This small molecule binds to this protein.
Small molecule (SMILES): CC(=O)N[C@@H]1[C@@H](O)[C@H](O)[C@@H](CO)O[C@H]1O

Sequence of chain 1.A:
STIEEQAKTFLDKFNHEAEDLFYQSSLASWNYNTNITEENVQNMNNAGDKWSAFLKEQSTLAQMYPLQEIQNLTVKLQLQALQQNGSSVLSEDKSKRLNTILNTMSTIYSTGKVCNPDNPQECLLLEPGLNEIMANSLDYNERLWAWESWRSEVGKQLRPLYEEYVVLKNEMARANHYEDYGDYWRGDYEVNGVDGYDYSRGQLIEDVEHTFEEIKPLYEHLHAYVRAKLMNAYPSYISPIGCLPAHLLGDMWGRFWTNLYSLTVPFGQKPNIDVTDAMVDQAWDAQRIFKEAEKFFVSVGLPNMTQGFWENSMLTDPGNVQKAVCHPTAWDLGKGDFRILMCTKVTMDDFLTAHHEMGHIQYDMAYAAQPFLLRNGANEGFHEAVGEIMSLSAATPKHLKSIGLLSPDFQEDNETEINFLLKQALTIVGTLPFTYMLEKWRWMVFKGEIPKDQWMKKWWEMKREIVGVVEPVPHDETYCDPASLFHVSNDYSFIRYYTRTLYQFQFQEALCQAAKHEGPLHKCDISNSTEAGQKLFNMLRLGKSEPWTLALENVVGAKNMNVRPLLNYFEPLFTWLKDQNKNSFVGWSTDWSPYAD

Binding-site contacts:
Ligand atom C5 contacts residue THR37 of chain 1.A at 4.3 Å.
Ligand atom O5 contacts residue GLU39 of chain 1.A at 4.2 Å.
Ligand atom C6 contacts residue THR37 of chain 1.A at 4.1 Å.
Ligand atom C3 contacts residue ASN35 of chain 1.A at 3.8 Å.
Ligand atom C7 contacts residue ASN35 of chain 1.A at 3.5 Å.
Ligand atom N2 contacts residue ASN35 of chain 1.A at 2.9 Å (h-bond).
Ligand atom O5 contacts residue ASN35 of chain 1.A at 2.4 Å (h-bond).
Ligand atom N2 contacts residue GLN322 of chain 1.A at 3.9 Å.
Ligand atom C5 contacts residue ASN35 of chain 1.A at 3.7 Å.
Ligand atom O5 contacts residue THR37 of chain 1.A at 3.5 Å.
Ligand atom C1 contacts residue ASN35 of chain 1.A at 1.4 Å.
Ligand atom C6 contacts residue GLU39 of chain 1.A at 3.6 Å.
Ligand atom C2 contacts residue ASN35 of chain 1.A at 2.4 Å.
Ligand atom O7 contacts residue ASN35 of chain 1.A at 3.8 Å.
Ligand atom O6 contacts residue THR37 of chain 1.A at 3.7 Å.
Ligand atom C1 contacts residue THR37 of chain 1.A at 4.3 Å.
Ligand atom C4 contacts residue ASN35 of chain 1.A at 4.2 Å.
Ligand atom O6 contacts residue GLU39 of chain 1.A at 2.3 Å (salt-bridge).
Ligand atom C7 contacts residue GLN322 of chain 1.A at 3.9 Å.
Ligand atom C8 contacts residue GLN322 of chain 1.A at 3.3 Å.